A small-molecule ligand and the protein it binds are described below.
Small molecule (SMILES): Nc1ncnc2c1ncn2[C@@H]1O[C@H](CO[P](=O)(O)O[P](=O)(O)NP(=O)(O)O)[C@@H](O)[C@H]1O

Sequence of chain 1.B:
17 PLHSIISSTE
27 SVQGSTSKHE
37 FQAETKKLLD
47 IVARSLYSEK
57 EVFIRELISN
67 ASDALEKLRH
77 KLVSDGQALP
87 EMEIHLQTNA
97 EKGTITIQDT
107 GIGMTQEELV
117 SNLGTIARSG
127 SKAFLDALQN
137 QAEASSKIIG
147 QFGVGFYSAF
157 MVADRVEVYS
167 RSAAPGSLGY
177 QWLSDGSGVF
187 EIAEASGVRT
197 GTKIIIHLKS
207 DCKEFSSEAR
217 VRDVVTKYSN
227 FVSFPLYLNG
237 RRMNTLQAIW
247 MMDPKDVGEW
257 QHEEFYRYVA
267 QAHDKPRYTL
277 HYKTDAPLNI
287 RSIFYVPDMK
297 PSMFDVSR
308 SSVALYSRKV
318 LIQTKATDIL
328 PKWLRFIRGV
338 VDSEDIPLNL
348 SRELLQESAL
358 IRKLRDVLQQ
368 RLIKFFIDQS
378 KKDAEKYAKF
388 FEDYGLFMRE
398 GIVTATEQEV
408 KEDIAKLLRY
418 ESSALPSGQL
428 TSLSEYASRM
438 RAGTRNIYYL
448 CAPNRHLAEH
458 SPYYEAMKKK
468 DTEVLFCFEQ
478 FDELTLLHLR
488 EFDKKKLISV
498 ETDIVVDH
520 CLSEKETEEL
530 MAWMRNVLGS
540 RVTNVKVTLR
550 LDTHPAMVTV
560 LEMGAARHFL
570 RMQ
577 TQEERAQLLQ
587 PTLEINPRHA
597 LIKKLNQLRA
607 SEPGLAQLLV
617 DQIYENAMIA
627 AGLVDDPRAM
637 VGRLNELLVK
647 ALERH

Binding-site contacts:
Ligand atom O2' contacts residue ASN118 of chain 1.B at 3.3 Å (h-bond).
Ligand atom O3' contacts residue SER125 of chain 1.B at 3.3 Å.
Ligand atom O2' contacts residue LYS73 of chain 1.B at 3.1 Å (salt-bridge).
Ligand atom O1A contacts residue VAL150 of chain 1.B at 3.3 Å (h-bond).
Ligand atom O2B contacts residue GLY146 of chain 1.B at 3.4 Å.
Ligand atom N3 contacts residue MET110 of chain 1.B at 3.4 Å (h-bond).
Ligand atom O3G contacts residue ASN66 of chain 1.B at 3.4 Å (h-bond).
Ligand atom C5' contacts residue K1 of chain 1.I at 3.2 Å.
Ligand atom O3A contacts residue GLY149 of chain 1.B at 3.3 Å.
Ligand atom O2G contacts residue VAL150 of chain 1.B at 3.1 Å (h-bond).
Ligand atom O1B contacts residue MG1 of chain 1.H at 2.1 Å.
Ligand atom O3' contacts residue GLY126 of chain 1.B at 3.1 Å (h-bond).
Ligand atom O3G contacts residue MG1 of chain 1.H at 2.0 Å.
Ligand atom O1G contacts residue MG1 of chain 1.H at 3.5 Å.
Ligand atom O2' contacts residue GLY126 of chain 1.B at 3.2 Å (h-bond).
Ligand atom N1 contacts residue THR198 of chain 1.B at 3.1 Å (h-bond).
Ligand atom N3B contacts residue GLY149 of chain 1.B at 3.0 Å (h-bond).
Ligand atom N7 contacts residue ASN66 of chain 1.B at 3.3 Å (h-bond).
Ligand atom N3B contacts residue GLN147 of chain 1.B at 3.3 Å (h-bond).
Ligand atom O1A contacts residue GLY149 of chain 1.B at 3.1 Å.
Ligand atom PG contacts residue MG1 of chain 1.H at 3.2 Å.
Ligand atom O1G contacts residue ARG349 of chain 1.B at 2.4 Å (salt-bridge).
Ligand atom N6 contacts residue ASP105 of chain 1.B at 3.1 Å (salt-bridge).
Ligand atom O3G contacts residue GLY151 of chain 1.B at 3.2 Å.
Ligand atom N3B contacts residue GLY146 of chain 1.B at 3.4 Å.
Ligand atom O2G contacts residue GLY149 of chain 1.B at 3.2 Å (h-bond).
Ligand atom O1G contacts residue GLN147 of chain 1.B at 3.4 Å (h-bond).
Ligand atom O1A contacts residue PHE152 of chain 1.B at 3.0 Å (h-bond).
Ligand atom O1G contacts residue GLY146 of chain 1.B at 3.3 Å.
Ligand atom O2A contacts residue ASN66 of chain 1.B at 2.7 Å (h-bond).
Ligand atom C8 contacts residue ASN66 of chain 1.B at 3.4 Å.
Ligand atom O2G contacts residue GLY151 of chain 1.B at 2.9 Å (h-bond).
Ligand atom N3B contacts residue PHE148 of chain 1.B at 3.3 Å (h-bond).
Ligand atom O1A contacts residue GLY151 of chain 1.B at 2.8 Å (h-bond).
Ligand atom O2A contacts residue MG1 of chain 1.H at 2.9 Å.
Ligand atom PB contacts residue MG1 of chain 1.H at 3.4 Å.
Ligand atom O1B contacts residue ASN66 of chain 1.B at 2.9 Å (h-bond).
Ligand atom O2B contacts residue SER127 of chain 1.B at 3.3 Å (h-bond).
Ligand atom O2B contacts residue SER125 of chain 1.B at 3.2 Å.
Ligand atom O4' contacts residue ASN118 of chain 1.B at 3.5 Å.